Sequence of chain 3.D:
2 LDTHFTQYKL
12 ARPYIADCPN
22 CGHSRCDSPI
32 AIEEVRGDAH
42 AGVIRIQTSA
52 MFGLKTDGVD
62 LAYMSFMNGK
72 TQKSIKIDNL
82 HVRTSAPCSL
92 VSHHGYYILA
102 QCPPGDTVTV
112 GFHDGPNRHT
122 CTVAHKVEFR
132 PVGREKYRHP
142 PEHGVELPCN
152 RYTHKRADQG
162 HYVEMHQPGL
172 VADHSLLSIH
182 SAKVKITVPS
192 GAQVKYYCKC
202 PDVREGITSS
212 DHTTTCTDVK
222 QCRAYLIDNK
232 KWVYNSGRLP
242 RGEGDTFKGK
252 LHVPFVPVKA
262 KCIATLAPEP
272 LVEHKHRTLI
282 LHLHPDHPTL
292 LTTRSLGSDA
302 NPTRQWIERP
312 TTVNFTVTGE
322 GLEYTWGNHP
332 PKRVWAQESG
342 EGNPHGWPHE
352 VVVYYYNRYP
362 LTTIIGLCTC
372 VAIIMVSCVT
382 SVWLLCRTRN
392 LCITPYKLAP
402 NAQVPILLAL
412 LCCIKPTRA

This protein binds this small molecule.
Small molecule (SMILES): O=C(O)[C@@H]1O[C@H](O[C@H]2[C@@H](OS(=O)(=O)O)O[C@@H](O)[C@H](NS(=O)(=O)O)[C@H]2O)[C@@H](OS(=O)(=O)O)[C@H](O)[C@@H]1O

Binding-site contacts:
Ligand atom O4 contacts residue HIS155 of chain 3.D at 3.5 Å (h-bond).
Ligand atom OAF contacts residue THR4 of chain 3.D at 2.9 Å (h-bond).
Ligand atom O6B contacts residue ARG157 of chain 3.D at 3.3 Å (salt-bridge).
Ligand atom O3 contacts residue ALA158 of chain 3.D at 3.0 Å (h-bond).
Ligand atom SAG contacts residue THR4 of chain 3.D at 3.9 Å.
Ligand atom OAH contacts residue LEU2 of chain 3.D at 2.8 Å (h-bond).
Ligand atom O5 contacts residue HIS155 of chain 3.D at 3.6 Å.
Ligand atom OAF contacts residue ARG157 of chain 3.D at 2.8 Å (salt-bridge).
Ligand atom O4 contacts residue SER93 of chain 3.D at 3.0 Å (h-bond).
Ligand atom O5B contacts residue LYS156 of chain 3.D at 3.3 Å.
Ligand atom C6 contacts residue HIS94 of chain 3.D at 3.9 Å.
Ligand atom OAH contacts residue ARG157 of chain 3.D at 3.1 Å (salt-bridge).
Ligand atom O6A contacts residue SER93 of chain 3.D at 3.2 Å.
Ligand atom O6A contacts residue HIS94 of chain 3.D at 3.2 Å (h-bond).
Ligand atom C3 contacts residue ARG157 of chain 3.D at 3.7 Å.
Ligand atom OBI contacts residue LYS156 of chain 3.D at 4.0 Å.
Ligand atom O5 contacts residue ARG157 of chain 3.D at 3.8 Å.
Ligand atom O6B contacts residue HIS155 of chain 3.D at 3.3 Å (h-bond).
Ligand atom O6A contacts residue HIS155 of chain 3.D at 3.8 Å.
Ligand atom C5 contacts residue LEU62 of chain 3.D at 3.8 Å (hydrophobic).
Ligand atom O6B contacts residue LEU62 of chain 3.D at 4.0 Å.
Ligand atom O3 contacts residue LYS156 of chain 3.D at 3.0 Å.
Ligand atom C3 contacts residue ALA158 of chain 3.D at 4.0 Å (hydrophobic).
Ligand atom C2 contacts residue ALA158 of chain 3.D at 3.7 Å (hydrophobic).
Ligand atom C6 contacts residue HIS155 of chain 3.D at 3.4 Å.
Ligand atom C3 contacts residue LYS156 of chain 3.D at 4.0 Å.
Ligand atom C6 contacts residue LEU62 of chain 3.D at 3.5 Å (hydrophobic).
Ligand atom C4 contacts residue LYS156 of chain 3.D at 4.0 Å.
Ligand atom O6B contacts residue LYS156 of chain 3.D at 3.3 Å.
Ligand atom SAG contacts residue ARG157 of chain 3.D at 3.6 Å (salt-bridge).
Ligand atom OAF contacts residue ALA158 of chain 3.D at 3.3 Å.
Ligand atom C5 contacts residue HIS155 of chain 3.D at 4.0 Å.
Ligand atom O3 contacts residue ARG157 of chain 3.D at 3.3 Å (salt-bridge).
Ligand atom OAH contacts residue THR4 of chain 3.D at 3.7 Å.
Ligand atom C6 contacts residue SER93 of chain 3.D at 4.0 Å.
Ligand atom O6A contacts residue LEU62 of chain 3.D at 3.4 Å.
Ligand atom O4 contacts residue LYS156 of chain 3.D at 3.5 Å.
Ligand atom O6B contacts residue HIS94 of chain 3.D at 4.0 Å.
Ligand atom OAH contacts residue ASP3 of chain 3.D at 4.0 Å.
Ligand atom O5 contacts residue LYS156 of chain 3.D at 3.4 Å.